A protein and the small-molecule ligand that binds it are described below.
Small molecule (SMILES): CC(=O)C(=O)O

Binding-site contacts:
Ligand atom O3 contacts residue MG1 of chain 1.JA at 2.7 Å.
Ligand atom CA contacts residue ALA313 of chain 1.F at 4.0 Å (hydrophobic).
Ligand atom CA contacts residue GLU292 of chain 1.F at 4.3 Å.
Ligand atom O contacts residue ARG314 of chain 1.F at 4.1 Å.
Ligand atom CA contacts residue MG1 of chain 1.JA at 3.2 Å.
Ligand atom C contacts residue ASP316 of chain 1.F at 3.9 Å.
Ligand atom OXT contacts residue ASP316 of chain 1.F at 2.9 Å (salt-bridge).
Ligand atom O contacts residue GLY315 of chain 1.F at 3.1 Å (h-bond).
Ligand atom CA contacts residue MET311 of chain 1.F at 4.0 Å (hydrophobic).
Ligand atom O contacts residue ASP316 of chain 1.F at 3.6 Å (salt-bridge).
Ligand atom O3 contacts residue MET311 of chain 1.F at 4.0 Å.
Ligand atom C contacts residue ALA313 of chain 1.F at 3.6 Å (hydrophobic).
Ligand atom O3 contacts residue ARG93 of chain 1.F at 4.2 Å.
Ligand atom OXT contacts residue GLU292 of chain 1.F at 2.8 Å (salt-bridge).
Ligand atom C contacts residue MG1 of chain 1.JA at 3.0 Å.
Ligand atom CB contacts residue SER382 of chain 1.F at 4.1 Å.
Ligand atom O3 contacts residue GLU292 of chain 1.F at 3.8 Å.
Ligand atom CB contacts residue MET380 of chain 1.F at 3.8 Å (hydrophobic).
Ligand atom O contacts residue THR348 of chain 1.F at 2.5 Å (h-bond).
Ligand atom OXT contacts residue GLY315 of chain 1.F at 4.3 Å.
Ligand atom O contacts residue MG1 of chain 1.JA at 4.1 Å.
Ligand atom OXT contacts residue ALA313 of chain 1.F at 3.5 Å.
Ligand atom CA contacts residue THR348 of chain 1.F at 3.7 Å.
Ligand atom O3 contacts residue ALA313 of chain 1.F at 4.2 Å.
Ligand atom OXT contacts residue MG1 of chain 1.JA at 2.0 Å.
Ligand atom C contacts residue THR348 of chain 1.F at 3.4 Å.
Ligand atom CB contacts residue THR348 of chain 1.F at 3.1 Å.
Ligand atom C contacts residue GLU292 of chain 1.F at 3.9 Å.
Ligand atom CA contacts residue LYS290 of chain 1.F at 4.3 Å.
Ligand atom O3 contacts residue LYS290 of chain 1.F at 3.1 Å (salt-bridge).
Ligand atom CB contacts residue ARG93 of chain 1.F at 4.1 Å.
Ligand atom CB contacts residue MET311 of chain 1.F at 4.0 Å (hydrophobic).
Ligand atom C contacts residue GLY315 of chain 1.F at 4.1 Å.
Ligand atom O contacts residue ALA313 of chain 1.F at 3.8 Å.

Sequence of chain 1.F:
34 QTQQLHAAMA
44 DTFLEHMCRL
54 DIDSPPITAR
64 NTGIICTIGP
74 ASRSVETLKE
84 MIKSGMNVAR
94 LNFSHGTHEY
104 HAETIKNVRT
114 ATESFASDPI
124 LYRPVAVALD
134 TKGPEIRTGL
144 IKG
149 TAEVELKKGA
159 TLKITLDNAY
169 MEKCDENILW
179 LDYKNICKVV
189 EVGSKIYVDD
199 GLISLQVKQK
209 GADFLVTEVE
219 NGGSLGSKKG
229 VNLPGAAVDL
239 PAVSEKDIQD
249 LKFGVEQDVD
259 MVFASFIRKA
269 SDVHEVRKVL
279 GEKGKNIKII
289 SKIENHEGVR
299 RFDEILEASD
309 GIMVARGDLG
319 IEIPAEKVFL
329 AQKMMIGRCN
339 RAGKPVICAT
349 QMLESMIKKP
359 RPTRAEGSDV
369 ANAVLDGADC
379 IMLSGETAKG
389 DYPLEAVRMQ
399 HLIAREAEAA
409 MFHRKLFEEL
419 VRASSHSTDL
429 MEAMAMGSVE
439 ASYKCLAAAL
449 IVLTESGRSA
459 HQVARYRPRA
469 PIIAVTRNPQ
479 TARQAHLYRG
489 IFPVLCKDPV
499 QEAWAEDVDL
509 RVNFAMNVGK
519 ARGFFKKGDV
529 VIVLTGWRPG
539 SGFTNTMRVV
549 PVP